A small-molecule ligand and the protein it binds are described below.
Small molecule (SMILES): [H]/N=C(\N)N[C@H](CC(C)C)C(=O)NCC(=O)N1CCC(c2cc(-c3ccc(OCc4ccc(C(=O)O)o4)c(Cl)c3Cl)nn2C)CC1

Binding-site contacts:
Ligand atom N4 contacts residue PRO65 of chain 1.B at 3.5 Å.
Ligand atom O41 contacts residue PRO34 of chain 1.B at 3.4 Å.
Ligand atom O40 contacts residue ARG38 of chain 1.B at 3.5 Å (salt-bridge).
Ligand atom C39 contacts residue LYS35 of chain 1.B at 3.3 Å.
Ligand atom C14 contacts residue LYS43 of chain 1.B at 3.7 Å.
Ligand atom N7 contacts residue LEU72 of chain 1.B at 3.8 Å.
Ligand atom C38 contacts residue THR111 of chain 1.B at 3.8 Å.
Ligand atom N4 contacts residue LYS43 of chain 1.B at 3.2 Å (salt-bridge).
Ligand atom O44 contacts residue LYS43 of chain 1.B at 2.9 Å (salt-bridge).
Ligand atom CL9 contacts residue ALA73 of chain 1.B at 3.6 Å.
Ligand atom C17 contacts residue GLU62 of chain 1.B at 3.4 Å.
Ligand atom C38 contacts residue TYR45 of chain 1.B at 3.6 Å (hydrophobic).
Ligand atom N4 contacts residue GLU62 of chain 1.B at 2.7 Å (salt-bridge).
Ligand atom C13 contacts residue LEU72 of chain 1.B at 3.8 Å (hydrophobic).
Ligand atom O44 contacts residue PHE42 of chain 1.B at 3.5 Å.
Ligand atom C21 contacts residue LEU72 of chain 1.B at 3.8 Å (hydrophobic).
Ligand atom C22 contacts residue THR41 of chain 1.B at 3.6 Å.
Ligand atom O44 contacts residue THR41 of chain 1.B at 3.4 Å (h-bond).
Ligand atom N2 contacts residue LYS43 of chain 1.B at 3.4 Å (salt-bridge).
Ligand atom N1 contacts residue TYR45 of chain 1.B at 3.4 Å.
Ligand atom C24 contacts residue ARG38 of chain 1.B at 3.5 Å.
Ligand atom CL8 contacts residue VAL69 of chain 1.B at 3.7 Å.
Ligand atom C25 contacts residue LYS43 of chain 1.B at 3.6 Å.
Ligand atom N4 contacts residue PHE44 of chain 1.B at 3.8 Å.
Ligand atom C30 contacts residue LEU72 of chain 1.B at 3.7 Å (hydrophobic).
Ligand atom C30 contacts residue ARG38 of chain 1.B at 3.5 Å.
Ligand atom C36 contacts residue LYS43 of chain 1.B at 3.9 Å.
Ligand atom C28 contacts residue PHE42 of chain 1.B at 3.8 Å (hydrophobic).
Ligand atom C16 contacts residue LEU72 of chain 1.B at 3.8 Å (hydrophobic).
Ligand atom N1 contacts residue GLU62 of chain 1.B at 2.8 Å (salt-bridge).
Ligand atom C15 contacts residue THR41 of chain 1.B at 3.6 Å.
Ligand atom C17 contacts residue PRO65 of chain 1.B at 3.8 Å (hydrophobic).
Ligand atom C10 contacts residue ARG38 of chain 1.B at 3.0 Å.
Ligand atom C27 contacts residue PHE42 of chain 1.B at 3.6 Å (hydrophobic).
Ligand atom C18 contacts residue LYS35 of chain 1.B at 3.4 Å.
Ligand atom O43 contacts residue LEU72 of chain 1.B at 3.6 Å.
Ligand atom O42 contacts residue ARG38 of chain 1.B at 3.6 Å.
Ligand atom CL9 contacts residue MET39 of chain 1.B at 3.6 Å.
Ligand atom C35 contacts residue LYS35 of chain 1.B at 3.1 Å.
Ligand atom C33 contacts residue ARG38 of chain 1.B at 3.0 Å.

Sequence of chain 1.B:
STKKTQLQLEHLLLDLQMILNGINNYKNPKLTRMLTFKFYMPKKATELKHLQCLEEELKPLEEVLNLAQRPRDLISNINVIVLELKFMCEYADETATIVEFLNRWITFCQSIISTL